Sequence of chain 9.C:
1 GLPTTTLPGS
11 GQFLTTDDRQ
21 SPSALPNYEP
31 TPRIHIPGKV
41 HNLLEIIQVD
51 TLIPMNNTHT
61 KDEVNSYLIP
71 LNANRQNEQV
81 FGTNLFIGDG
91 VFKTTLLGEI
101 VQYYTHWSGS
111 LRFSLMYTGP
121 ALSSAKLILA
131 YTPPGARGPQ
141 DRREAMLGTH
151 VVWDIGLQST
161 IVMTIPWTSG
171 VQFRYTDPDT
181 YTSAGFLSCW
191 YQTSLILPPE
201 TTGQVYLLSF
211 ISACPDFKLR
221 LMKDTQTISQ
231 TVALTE

Binding-site contacts:
Ligand atom C1C contacts residue TYR197 of chain 9.A at 3.5 Å (hydrophobic).
Ligand atom F3 contacts residue MET151 of chain 9.A at 3.7 Å.
Ligand atom CM2 contacts residue ILE104 of chain 9.A at 3.6 Å (hydrophobic).
Ligand atom C3B contacts residue MET224 of chain 9.A at 3.6 Å (hydrophobic).
Ligand atom N1A contacts residue ALA24 of chain 9.C at 3.2 Å.
Ligand atom F3 contacts residue PRO174 of chain 9.A at 2.9 Å.
Ligand atom C4 contacts residue TYR197 of chain 9.A at 3.4 Å (hydrophobic).
Ligand atom F1 contacts residue PHE186 of chain 9.A at 3.8 Å.
Ligand atom F3 contacts residue VAL176 of chain 9.A at 3.6 Å.
Ligand atom CM4 contacts residue VAL176 of chain 9.A at 3.8 Å (hydrophobic).
Ligand atom CM6 contacts residue LEU25 of chain 9.C at 3.8 Å (hydrophobic).
Ligand atom F2 contacts residue VAL176 of chain 9.A at 2.7 Å.
Ligand atom C5B contacts residue TYR152 of chain 9.A at 3.5 Å (hydrophobic).
Ligand atom O1 contacts residue MET221 of chain 9.A at 3.7 Å.
Ligand atom F1 contacts residue MET224 of chain 9.A at 3.6 Å.
Ligand atom CM2 contacts residue TYR128 of chain 9.A at 3.4 Å (hydrophobic).
Ligand atom F3 contacts residue ALA150 of chain 9.A at 2.7 Å.
Ligand atom C2C contacts residue ILE104 of chain 9.A at 3.8 Å (hydrophobic).
Ligand atom C2A contacts residue PHE186 of chain 9.A at 3.5 Å (hydrophobic).
Ligand atom C3C contacts residue TYR128 of chain 9.A at 3.3 Å (hydrophobic).
Ligand atom N3A contacts residue TYR152 of chain 9.A at 3.8 Å.
Ligand atom F3 contacts residue TYR152 of chain 9.A at 3.6 Å.
Ligand atom N1A contacts residue PRO174 of chain 9.A at 3.5 Å.
Ligand atom C3 contacts residue LEU106 of chain 9.A at 3.8 Å (hydrophobic).
Ligand atom O1A contacts residue ALA24 of chain 9.C at 3.3 Å.
Ligand atom O1A contacts residue PRO174 of chain 9.A at 3.5 Å.
Ligand atom C3A contacts residue PHE186 of chain 9.A at 3.7 Å (hydrophobic).
Ligand atom CM2 contacts residue MET224 of chain 9.A at 3.5 Å (hydrophobic).
Ligand atom C6B contacts residue TYR152 of chain 9.A at 3.6 Å (hydrophobic).
Ligand atom C2B contacts residue ILE104 of chain 9.A at 3.8 Å (hydrophobic).
Ligand atom C2A contacts residue TYR152 of chain 9.A at 3.7 Å (hydrophobic).
Ligand atom CM6 contacts residue VAL188 of chain 9.A at 3.8 Å (hydrophobic).
Ligand atom CM6 contacts residue TYR152 of chain 9.A at 3.4 Å (hydrophobic).
Ligand atom C2C contacts residue TYR128 of chain 9.A at 3.2 Å (hydrophobic).
Ligand atom CM4 contacts residue ALA150 of chain 9.A at 3.6 Å (hydrophobic).
Ligand atom F3 contacts residue SER175 of chain 9.A at 2.8 Å.
Ligand atom F1 contacts residue ALA150 of chain 9.A at 3.8 Å.
Ligand atom N3A contacts residue PHE186 of chain 9.A at 3.4 Å.
Ligand atom CM3 contacts residue ASN219 of chain 9.A at 3.8 Å.
Ligand atom C1C contacts residue TYR128 of chain 9.A at 3.5 Å (hydrophobic).

This protein binds this small molecule.
Small molecule (SMILES): Cc1cc(CCCOc2c(C)cc(-c3noc(C(F)(F)F)n3)cc2C)on1

Sequence of chain 10.C:
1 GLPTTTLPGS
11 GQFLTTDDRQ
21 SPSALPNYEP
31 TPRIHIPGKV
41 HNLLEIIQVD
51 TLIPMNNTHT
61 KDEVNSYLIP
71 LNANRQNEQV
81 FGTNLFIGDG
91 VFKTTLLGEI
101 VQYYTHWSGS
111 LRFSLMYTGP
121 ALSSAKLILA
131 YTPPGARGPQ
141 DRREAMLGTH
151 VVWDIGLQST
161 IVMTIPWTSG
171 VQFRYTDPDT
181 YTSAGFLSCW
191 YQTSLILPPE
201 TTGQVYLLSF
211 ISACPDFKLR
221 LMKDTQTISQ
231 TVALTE

Sequence of chain 9.A:
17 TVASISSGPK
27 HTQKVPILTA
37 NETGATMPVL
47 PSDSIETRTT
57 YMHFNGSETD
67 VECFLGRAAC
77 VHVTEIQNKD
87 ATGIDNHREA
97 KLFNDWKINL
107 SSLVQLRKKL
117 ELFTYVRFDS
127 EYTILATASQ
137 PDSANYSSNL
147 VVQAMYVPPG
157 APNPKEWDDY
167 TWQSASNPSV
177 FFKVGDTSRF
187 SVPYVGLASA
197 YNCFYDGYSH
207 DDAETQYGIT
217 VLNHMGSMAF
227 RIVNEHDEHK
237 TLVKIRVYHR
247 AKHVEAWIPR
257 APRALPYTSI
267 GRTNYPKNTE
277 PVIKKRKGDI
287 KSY